Binding-site contacts:
Ligand atom O6 contacts residue MN1 of chain 2.B at 2.1 Å.
Ligand atom C17 contacts residue MN1 of chain 2.B at 2.9 Å.
Ligand atom O4 contacts residue LEU107 of chain 2.A at 3.1 Å (h-bond).
Ligand atom C22 contacts residue HIS61 of chain 2.A at 3.7 Å.
Ligand atom C3 contacts residue LYS54 of chain 2.A at 3.7 Å.
Ligand atom C17 contacts residue GLU120 of chain 2.A at 3.5 Å.
Ligand atom N5 contacts residue ILE58 of chain 2.A at 3.8 Å.
Ligand atom C15 contacts residue LEU107 of chain 2.A at 3.4 Å (hydrophobic).
Ligand atom C21 contacts residue ILE58 of chain 2.A at 3.6 Å (hydrophobic).
Ligand atom C16 contacts residue MN1 of chain 2.B at 3.0 Å.
Ligand atom O2 contacts residue GLU81 of chain 2.A at 3.0 Å (salt-bridge).
Ligand atom C16 contacts residue GLU120 of chain 2.A at 3.7 Å.
Ligand atom O6 contacts residue LYS135 of chain 2.A at 3.1 Å (salt-bridge).
Ligand atom C19 contacts residue LYS138 of chain 2.A at 3.6 Å.
Ligand atom O6 contacts residue GLU120 of chain 2.A at 2.9 Å (salt-bridge).
Ligand atom O5 contacts residue GLU120 of chain 2.A at 3.3 Å (salt-bridge).
Ligand atom C6 contacts residue MN1 of chain 2.C at 3.4 Å.
Ligand atom O3 contacts residue TYR44 of chain 2.A at 3.0 Å (h-bond).
Ligand atom C9 contacts residue LEU107 of chain 2.A at 3.7 Å (hydrophobic).
Ligand atom O5 contacts residue ASP109 of chain 2.A at 3.0 Å (salt-bridge).
Ligand atom C7 contacts residue MN1 of chain 2.C at 3.0 Å.
Ligand atom C2 contacts residue ILE58 of chain 2.A at 3.8 Å (hydrophobic).
Ligand atom C16 contacts residue MN1 of chain 2.C at 3.1 Å.
Ligand atom O4 contacts residue PHE106 of chain 2.A at 3.5 Å.
Ligand atom N5 contacts residue HIS61 of chain 2.A at 3.2 Å.
Ligand atom C17 contacts residue HIS61 of chain 2.A at 3.6 Å.
Ligand atom O1 contacts residue LYS54 of chain 2.A at 3.0 Å.
Ligand atom O6 contacts residue ILE121 of chain 2.A at 3.2 Å (h-bond).
Ligand atom N3 contacts residue TYR44 of chain 2.A at 3.3 Å (h-bond).
Ligand atom O5 contacts residue GLU81 of chain 2.A at 3.4 Å (salt-bridge).
Ligand atom O2 contacts residue MN1 of chain 2.C at 2.0 Å.
Ligand atom O5 contacts residue MN1 of chain 2.C at 2.0 Å.
Ligand atom C18 contacts residue LYS138 of chain 2.A at 3.7 Å.
Ligand atom C17 contacts residue LYS135 of chain 2.A at 3.7 Å.
Ligand atom C12 contacts residue LYS138 of chain 2.A at 3.5 Å.
Ligand atom C22 contacts residue ILE58 of chain 2.A at 3.6 Å (hydrophobic).
Ligand atom O5 contacts residue MN1 of chain 2.B at 2.3 Å.
Ligand atom O6 contacts residue HIS61 of chain 2.A at 3.0 Å (h-bond).
Ligand atom C8 contacts residue TYR44 of chain 2.A at 3.1 Å (hydrophobic).
Ligand atom O5 contacts residue HIS61 of chain 2.A at 3.3 Å.

Sequence of chain 2.A:
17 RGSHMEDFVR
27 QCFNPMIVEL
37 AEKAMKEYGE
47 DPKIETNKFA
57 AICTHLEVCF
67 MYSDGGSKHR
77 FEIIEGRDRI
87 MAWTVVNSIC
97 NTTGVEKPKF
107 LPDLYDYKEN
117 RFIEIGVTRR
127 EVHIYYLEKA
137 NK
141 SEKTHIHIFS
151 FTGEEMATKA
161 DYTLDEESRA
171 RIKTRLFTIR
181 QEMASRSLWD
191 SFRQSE

The small molecule below binds the protein below.
Small molecule (SMILES): O=C(NCCS(=O)(=O)c1ccccc1)c1nc([C@@H]2CCCN2C(=O)c2c(Cl)cncc2Cl)[nH]c(=O)c1O